Binding-site contacts:
Ligand atom O2 contacts residue BMA1 of chain 3.BA at 3.0 Å (h-bond).
Ligand atom C5 contacts residue NAG1 of chain 3.Z at 3.8 Å.
Ligand atom O5 contacts residue NAG1 of chain 3.Z at 2.5 Å (h-bond).
Ligand atom C4 contacts residue BMA1 of chain 3.BA at 3.6 Å.
Ligand atom C2 contacts residue HIS2 of chain 3.F at 4.5 Å.
Ligand atom C2 contacts residue BMA1 of chain 3.BA at 3.2 Å.
Ligand atom C3 contacts residue NAG1 of chain 3.Z at 4.1 Å.
Ligand atom O6 contacts residue NAG1 of chain 3.Z at 4.5 Å.
Ligand atom O3 contacts residue BMA1 of chain 3.BA at 1.1 Å.
Ligand atom O2 contacts residue HIS2 of chain 3.F at 3.4 Å (h-bond).
Ligand atom C1 contacts residue NAG1 of chain 3.Z at 1.7 Å.
Ligand atom O2 contacts residue NAG1 of chain 3.Z at 3.4 Å (h-bond).
Ligand atom C3 contacts residue BMA1 of chain 3.BA at 2.5 Å.
Ligand atom O4 contacts residue BMA1 of chain 3.BA at 4.0 Å.
Ligand atom C2 contacts residue NAG1 of chain 3.Z at 2.9 Å.

Sequence of chain 3.F:
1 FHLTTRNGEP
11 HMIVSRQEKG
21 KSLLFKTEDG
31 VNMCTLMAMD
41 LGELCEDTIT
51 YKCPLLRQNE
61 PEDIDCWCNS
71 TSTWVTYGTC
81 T

A small-molecule ligand and the protein it binds are described below.
Small molecule (SMILES): OC[C@H]1O[C@@H](O)[C@@H](O)[C@@H](O)[C@@H]1O